Binding-site contacts:
Ligand atom NH1 contacts residue ARG116 of chain 1.A at 4.1 Å.
Ligand atom CA contacts residue PHE152 of chain 1.A at 4.1 Å (hydrophobic).
Ligand atom CG contacts residue TYR71 of chain 1.A at 3.8 Å (hydrophobic).
Ligand atom CA contacts residue TYR71 of chain 1.A at 3.9 Å (hydrophobic).
Ligand atom NH1 contacts residue PHE152 of chain 1.A at 3.8 Å.
Ligand atom N contacts residue GLU188 of chain 1.A at 2.7 Å (salt-bridge).
Ligand atom NH1 contacts residue GLY117 of chain 1.A at 2.9 Å (h-bond).
Ligand atom CA contacts residue SER67 of chain 1.A at 3.3 Å.
Ligand atom CA contacts residue GLU190 of chain 1.A at 3.9 Å.
Ligand atom CG contacts residue SER141 of chain 1.A at 4.3 Å.
Ligand atom CD contacts residue ARG116 of chain 1.A at 3.9 Å.
Ligand atom NE contacts residue ARG116 of chain 1.A at 3.7 Å.
Ligand atom CD contacts residue SER141 of chain 1.A at 3.9 Å.
Ligand atom NE contacts residue PHE152 of chain 1.A at 4.0 Å.
Ligand atom CB contacts residue GLU190 of chain 1.A at 3.7 Å.
Ligand atom N contacts residue SER141 of chain 1.A at 4.3 Å.
Ligand atom CZ contacts residue PHE152 of chain 1.A at 3.5 Å (hydrophobic).
Ligand atom NH2 contacts residue SER141 of chain 1.A at 4.3 Å.
Ligand atom NH2 contacts residue ARG116 of chain 1.A at 3.4 Å (salt-bridge).
Ligand atom CZ contacts residue ARG116 of chain 1.A at 3.5 Å.
Ligand atom N contacts residue SER67 of chain 1.A at 3.0 Å (h-bond).
Ligand atom CA contacts residue SER141 of chain 1.A at 4.4 Å.
Ligand atom CB contacts residue TYR71 of chain 1.A at 4.2 Å (hydrophobic).
Ligand atom CD contacts residue PHE152 of chain 1.A at 4.3 Å (hydrophobic).
Ligand atom NH2 contacts residue PHE152 of chain 1.A at 3.5 Å.
Ligand atom CZ contacts residue GLY117 of chain 1.A at 3.5 Å.
Ligand atom CB contacts residue SER141 of chain 1.A at 3.4 Å.
Ligand atom CG contacts residue PHE152 of chain 1.A at 3.9 Å (hydrophobic).
Ligand atom N contacts residue GLU190 of chain 1.A at 3.0 Å (salt-bridge).
Ligand atom NH2 contacts residue GLY117 of chain 1.A at 3.2 Å (h-bond).
Ligand atom CA contacts residue GLU188 of chain 1.A at 3.6 Å.
Ligand atom NH1 contacts residue THR118 of chain 1.A at 4.5 Å.

A small-molecule ligand and the protein it binds are described below.
Small molecule (SMILES): N=C(N)NCCCCN

Sequence of chain 1.A:
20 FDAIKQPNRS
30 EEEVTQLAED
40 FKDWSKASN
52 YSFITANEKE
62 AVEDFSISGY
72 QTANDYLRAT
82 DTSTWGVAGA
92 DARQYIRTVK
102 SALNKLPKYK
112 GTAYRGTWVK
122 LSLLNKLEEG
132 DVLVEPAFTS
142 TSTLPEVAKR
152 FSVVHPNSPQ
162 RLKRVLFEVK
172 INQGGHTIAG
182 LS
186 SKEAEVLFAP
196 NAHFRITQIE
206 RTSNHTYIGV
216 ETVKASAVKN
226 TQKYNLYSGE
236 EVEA